A protein and the small-molecule ligand that binds it are described below.
Small molecule (SMILES): O=C(NCCN1CCOCC1)Nc1nc2ccc(Sc3nnc4ccc(-c5ccc(F)cc5)nn34)cc2s1

Binding-site contacts:
Ligand atom C1 contacts residue ASP174 of chain 1.A at 3.5 Å.
Ligand atom N14 contacts residue ALA178 of chain 1.A at 3.2 Å.
Ligand atom N29 contacts residue TYR111 of chain 1.A at 3.0 Å (h-bond).
Ligand atom C25 contacts residue MET112 of chain 1.A at 3.5 Å (hydrophobic).
Ligand atom C2 contacts residue ARG160 of chain 1.A at 3.5 Å.
Ligand atom C32 contacts residue HIS114 of chain 1.A at 3.6 Å.
Ligand atom C1 contacts residue ALA173 of chain 1.A at 3.8 Å (hydrophobic).
Ligand atom C28 contacts residue MET112 of chain 1.A at 3.2 Å (hydrophobic).
Ligand atom C28 contacts residue TYR111 of chain 1.A at 3.4 Å (hydrophobic).
Ligand atom C3 contacts residue MET163 of chain 1.A at 3.4 Å (hydrophobic).
Ligand atom C11 contacts residue ALA173 of chain 1.A at 3.7 Å (hydrophobic).
Ligand atom O30 contacts residue GLY115 of chain 1.A at 3.8 Å.
Ligand atom C5 contacts residue MET163 of chain 1.A at 3.7 Å (hydrophobic).
Ligand atom N15 contacts residue ASP174 of chain 1.A at 2.9 Å (salt-bridge).
Ligand atom C25 contacts residue TYR111 of chain 1.A at 3.6 Å (hydrophobic).
Ligand atom C32 contacts residue GLY115 of chain 1.A at 3.5 Å.
Ligand atom C6 contacts residue ARG160 of chain 1.A at 3.5 Å.
Ligand atom C23 contacts residue ALA60 of chain 1.A at 3.8 Å (hydrophobic).
Ligand atom F17 contacts residue ASP116 of chain 1.A at 3.2 Å.
Ligand atom C20 contacts residue ALA60 of chain 1.A at 3.6 Å (hydrophobic).
Ligand atom N27 contacts residue TYR111 of chain 1.A at 3.0 Å.
Ligand atom C32 contacts residue LYS113 of chain 1.A at 3.4 Å.
Ligand atom S16 contacts residue VAL44 of chain 1.A at 3.7 Å.
Ligand atom C11 contacts residue ASP174 of chain 1.A at 3.5 Å.
Ligand atom C2 contacts residue MET163 of chain 1.A at 3.0 Å (hydrophobic).
Ligand atom N29 contacts residue GLY115 of chain 1.A at 3.6 Å.
Ligand atom F17 contacts residue ASN119 of chain 1.A at 3.6 Å.
Ligand atom N24 contacts residue MET112 of chain 1.A at 3.0 Å (h-bond).
Ligand atom N27 contacts residue MET112 of chain 1.A at 2.7 Å (h-bond).
Ligand atom N29 contacts residue MET112 of chain 1.A at 2.9 Å (h-bond).
Ligand atom C19 contacts residue ALA60 of chain 1.A at 3.8 Å (hydrophobic).
Ligand atom N29 contacts residue LYS113 of chain 1.A at 3.3 Å (salt-bridge).
Ligand atom N15 contacts residue ALA173 of chain 1.A at 3.4 Å.
Ligand atom C8 contacts residue ASP116 of chain 1.A at 3.5 Å.
Ligand atom C31 contacts residue LYS113 of chain 1.A at 3.4 Å.
Ligand atom C20 contacts residue PRO110 of chain 1.A at 3.6 Å (hydrophobic).
Ligand atom C1 contacts residue MET163 of chain 1.A at 3.5 Å (hydrophobic).
Ligand atom C31 contacts residue TYR111 of chain 1.A at 3.3 Å (hydrophobic).
Ligand atom C28 contacts residue GLY115 of chain 1.A at 3.7 Å.
Ligand atom C19 contacts residue LEU109 of chain 1.A at 3.6 Å (hydrophobic).

Sequence of chain 1.A:
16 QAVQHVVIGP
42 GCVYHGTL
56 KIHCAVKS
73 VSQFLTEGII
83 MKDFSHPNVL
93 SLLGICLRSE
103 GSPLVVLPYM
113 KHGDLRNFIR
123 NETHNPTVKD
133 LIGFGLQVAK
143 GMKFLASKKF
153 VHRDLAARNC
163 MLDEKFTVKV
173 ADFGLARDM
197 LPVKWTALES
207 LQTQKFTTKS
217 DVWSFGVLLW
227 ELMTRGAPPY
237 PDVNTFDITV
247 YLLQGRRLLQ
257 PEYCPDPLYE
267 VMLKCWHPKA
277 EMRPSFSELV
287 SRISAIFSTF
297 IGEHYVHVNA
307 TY